Binding-site contacts:
Ligand atom N6 contacts residue PRO419 of chain 9.A at 3.4 Å (h-bond).
Ligand atom C1' contacts residue HIS418 of chain 9.A at 4.1 Å.
Ligand atom N6 contacts residue SER420 of chain 9.A at 4.0 Å.
Ligand atom N7 contacts residue PRO419 of chain 9.A at 4.3 Å.
Ligand atom N9 contacts residue PRO203 of chain 9.A at 4.2 Å.
Ligand atom C6 contacts residue GLY427 of chain 9.A at 3.7 Å.
Ligand atom C6 contacts residue PRO203 of chain 9.A at 4.4 Å (hydrophobic).
Ligand atom N6 contacts residue VAL202 of chain 9.A at 4.0 Å.
Ligand atom N1 contacts residue GLY427 of chain 9.A at 2.7 Å (h-bond).
Ligand atom C2 contacts residue PRO419 of chain 9.A at 4.0 Å (hydrophobic).
Ligand atom O1P contacts residue HIS416 of chain 9.A at 4.2 Å.
Ligand atom O2P contacts residue PRO419 of chain 9.A at 4.2 Å.
Ligand atom N6 contacts residue GLY425 of chain 9.A at 4.1 Å.
Ligand atom N7 contacts residue HIS418 of chain 9.A at 4.4 Å.
Ligand atom C2 contacts residue VAL202 of chain 9.A at 4.3 Å (hydrophobic).
Ligand atom N3 contacts residue PRO419 of chain 9.A at 4.3 Å.
Ligand atom O4' contacts residue PRO419 of chain 9.A at 4.3 Å.
Ligand atom C5 contacts residue SER420 of chain 9.A at 4.3 Å.
Ligand atom C5 contacts residue PRO203 of chain 9.A at 4.3 Å (hydrophobic).
Ligand atom C6 contacts residue PRO419 of chain 9.A at 3.2 Å (hydrophobic).
Ligand atom C4 contacts residue PRO203 of chain 9.A at 4.2 Å (hydrophobic).
Ligand atom N9 contacts residue HIS418 of chain 9.A at 4.3 Å.
Ligand atom P contacts residue HIS416 of chain 9.A at 4.0 Å.
Ligand atom C5 contacts residue PRO419 of chain 9.A at 3.7 Å (hydrophobic).
Ligand atom C4 contacts residue PRO419 of chain 9.A at 4.2 Å (hydrophobic).
Ligand atom O4' contacts residue HIS418 of chain 9.A at 4.1 Å.
Ligand atom N6 contacts residue GLY427 of chain 9.A at 2.8 Å (h-bond).
Ligand atom C6 contacts residue SER420 of chain 9.A at 4.3 Å.
Ligand atom N1 contacts residue VAL202 of chain 9.A at 3.7 Å.
Ligand atom C2 contacts residue GLY427 of chain 9.A at 3.4 Å.
Ligand atom N1 contacts residue PRO419 of chain 9.A at 3.5 Å (h-bond).
Ligand atom O5' contacts residue PRO419 of chain 9.A at 3.9 Å.
Ligand atom N3 contacts residue PRO203 of chain 9.A at 4.4 Å.
Ligand atom C8 contacts residue PRO203 of chain 9.A at 4.4 Å (hydrophobic).
Ligand atom O2P contacts residue HIS416 of chain 9.A at 2.8 Å (h-bond).
Ligand atom C6 contacts residue VAL202 of chain 9.A at 3.9 Å (hydrophobic).
Ligand atom C8 contacts residue HIS418 of chain 9.A at 3.7 Å.
Ligand atom N6 contacts residue PHE426 of chain 9.A at 3.8 Å.
Ligand atom N7 contacts residue SER420 of chain 9.A at 3.9 Å.
Ligand atom C2' contacts residue PRO203 of chain 9.A at 4.0 Å (hydrophobic).

Sequence of chain 9.A:
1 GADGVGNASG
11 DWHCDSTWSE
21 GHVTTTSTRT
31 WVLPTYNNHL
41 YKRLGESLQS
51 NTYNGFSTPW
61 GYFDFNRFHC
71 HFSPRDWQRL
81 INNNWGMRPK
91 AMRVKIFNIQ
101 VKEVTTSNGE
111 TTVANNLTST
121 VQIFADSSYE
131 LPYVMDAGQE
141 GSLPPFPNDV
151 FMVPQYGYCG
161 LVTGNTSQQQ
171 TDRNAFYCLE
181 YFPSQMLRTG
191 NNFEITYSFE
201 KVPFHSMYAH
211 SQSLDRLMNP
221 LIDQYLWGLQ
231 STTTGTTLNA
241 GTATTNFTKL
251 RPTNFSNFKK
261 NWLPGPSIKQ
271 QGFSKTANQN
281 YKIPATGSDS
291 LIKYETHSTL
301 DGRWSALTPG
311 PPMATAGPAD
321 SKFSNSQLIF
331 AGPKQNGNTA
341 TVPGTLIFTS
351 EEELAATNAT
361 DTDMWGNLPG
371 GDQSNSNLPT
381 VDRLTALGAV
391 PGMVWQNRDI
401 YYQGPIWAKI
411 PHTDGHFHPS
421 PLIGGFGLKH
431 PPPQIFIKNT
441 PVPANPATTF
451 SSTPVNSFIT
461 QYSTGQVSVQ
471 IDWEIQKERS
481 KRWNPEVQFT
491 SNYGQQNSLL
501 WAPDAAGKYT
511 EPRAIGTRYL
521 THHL

A small-molecule ligand and the protein it binds are described below.
Small molecule (SMILES): Nc1ncnc2c1ncn2[C@H]1C[C@H](O)[C@@H](COP(=O)(O)O)O1